Sequence of chain 2.B:
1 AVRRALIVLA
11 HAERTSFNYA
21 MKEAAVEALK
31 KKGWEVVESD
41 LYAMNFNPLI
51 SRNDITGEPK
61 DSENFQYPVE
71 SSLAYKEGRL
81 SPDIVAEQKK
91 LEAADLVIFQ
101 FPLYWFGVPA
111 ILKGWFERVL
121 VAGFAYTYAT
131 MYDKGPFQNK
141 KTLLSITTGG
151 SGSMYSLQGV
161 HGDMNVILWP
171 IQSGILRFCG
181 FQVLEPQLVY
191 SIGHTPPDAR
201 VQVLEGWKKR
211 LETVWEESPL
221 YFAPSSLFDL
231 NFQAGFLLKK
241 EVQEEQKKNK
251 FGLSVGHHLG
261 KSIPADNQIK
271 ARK

This protein binds this small molecule.
Small molecule (SMILES): Nc1c(S(=O)(=O)O)cc(Nc2ccc(Nc3nc(Cl)nc(Nc4ccccc4S(=O)(=O)O)n3)c(S(=O)(=O)O)c2)c2c1C(=O)c1ccccc1C2=O

Sequence of chain 1.B:
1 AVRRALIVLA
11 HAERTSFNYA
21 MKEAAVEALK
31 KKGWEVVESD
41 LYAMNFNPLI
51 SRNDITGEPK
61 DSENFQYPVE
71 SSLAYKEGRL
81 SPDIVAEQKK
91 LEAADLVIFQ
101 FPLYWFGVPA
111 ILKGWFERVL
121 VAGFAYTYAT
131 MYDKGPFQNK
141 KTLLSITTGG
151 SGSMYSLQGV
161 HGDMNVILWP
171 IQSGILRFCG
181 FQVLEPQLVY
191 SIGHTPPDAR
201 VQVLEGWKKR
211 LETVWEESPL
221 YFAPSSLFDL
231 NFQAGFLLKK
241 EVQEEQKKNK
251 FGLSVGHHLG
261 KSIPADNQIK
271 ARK

Binding-site contacts:
Ligand atom CC4 contacts residue GLY149 of chain 2.B at 3.6 Å.
Ligand atom O1B contacts residue HIS194 of chain 2.B at 3.6 Å.
Ligand atom C10 contacts residue LEU230 of chain 1.B at 3.5 Å (hydrophobic).
Ligand atom O4 contacts residue LEU230 of chain 1.B at 3.7 Å.
Ligand atom NC3 contacts residue DQN1 of chain 2.H at 3.3 Å.
Ligand atom C5 contacts residue LEU230 of chain 1.B at 3.5 Å (hydrophobic).
Ligand atom O2D contacts residue FAD1 of chain 2.F at 2.8 Å (h-bond).
Ligand atom CC2 contacts residue DQN1 of chain 2.H at 3.5 Å.
Ligand atom NC5 contacts residue TYR128 of chain 1.B at 3.6 Å.
Ligand atom NC3 contacts residue GLY149 of chain 2.B at 3.3 Å.
Ligand atom O11 contacts residue ALA129 of chain 1.B at 3.4 Å.
Ligand atom CB3 contacts residue PHE232 of chain 1.B at 3.7 Å (hydrophobic).
Ligand atom C9 contacts residue ALA129 of chain 1.B at 3.6 Å (hydrophobic).
Ligand atom O3D contacts residue PRO68 of chain 1.B at 3.4 Å.
Ligand atom CD4 contacts residue GLY193 of chain 2.B at 3.7 Å.
Ligand atom NB contacts residue PHE236 of chain 1.B at 3.5 Å.
Ligand atom NC contacts residue TYR128 of chain 1.B at 3.8 Å.
Ligand atom O1D contacts residue PRO68 of chain 1.B at 3.5 Å.
Ligand atom C3 contacts residue LEU230 of chain 1.B at 3.1 Å (hydrophobic).
Ligand atom CL contacts residue DQN1 of chain 2.H at 3.0 Å.
Ligand atom O3A contacts residue PHE232 of chain 1.B at 3.0 Å.
Ligand atom O1D contacts residue TYR128 of chain 1.B at 3.6 Å.
Ligand atom NC3 contacts residue TYR128 of chain 1.B at 3.6 Å.
Ligand atom CL contacts residue GLY150 of chain 2.B at 3.8 Å.
Ligand atom C4 contacts residue LEU230 of chain 1.B at 3.1 Å (hydrophobic).
Ligand atom CC4 contacts residue TYR128 of chain 1.B at 3.7 Å (hydrophobic).
Ligand atom CC2 contacts residue TYR128 of chain 1.B at 3.6 Å (hydrophobic).
Ligand atom NC1 contacts residue TYR128 of chain 1.B at 3.6 Å.
Ligand atom C11 contacts residue LEU230 of chain 1.B at 3.4 Å (hydrophobic).
Ligand atom SD contacts residue FAD1 of chain 2.F at 3.7 Å.
Ligand atom O1A contacts residue ASN231 of chain 1.B at 3.4 Å.
Ligand atom CB4 contacts residue TYR128 of chain 1.B at 3.5 Å (hydrophobic).
Ligand atom O11 contacts residue TYR128 of chain 1.B at 3.4 Å (h-bond).
Ligand atom CC6 contacts residue TYR128 of chain 1.B at 3.5 Å (hydrophobic).
Ligand atom NB contacts residue TYR128 of chain 1.B at 3.2 Å (h-bond).
Ligand atom CB4 contacts residue PHE236 of chain 1.B at 3.6 Å (hydrophobic).
Ligand atom CB5 contacts residue TYR128 of chain 1.B at 3.3 Å (hydrophobic).
Ligand atom O1A contacts residue PHE232 of chain 1.B at 2.9 Å (h-bond).
Ligand atom C12 contacts residue LEU230 of chain 1.B at 3.2 Å (hydrophobic).
Ligand atom O3D contacts residue FAD1 of chain 2.F at 3.4 Å (h-bond).